Sequence of chain 1.E:
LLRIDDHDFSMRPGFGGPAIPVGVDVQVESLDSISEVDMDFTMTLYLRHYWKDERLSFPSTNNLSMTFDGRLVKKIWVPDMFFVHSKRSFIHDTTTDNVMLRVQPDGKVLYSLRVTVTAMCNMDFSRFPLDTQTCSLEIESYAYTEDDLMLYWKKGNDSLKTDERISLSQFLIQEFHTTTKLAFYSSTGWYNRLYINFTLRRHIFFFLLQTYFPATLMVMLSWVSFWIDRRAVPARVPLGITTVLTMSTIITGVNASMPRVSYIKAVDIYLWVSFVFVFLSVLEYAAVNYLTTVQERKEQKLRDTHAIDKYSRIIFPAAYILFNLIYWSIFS

Binding-site contacts:
Ligand atom O7 contacts residue HIS254 of chain 1.E at 4.3 Å.
Ligand atom C8 contacts residue HIS254 of chain 1.E at 3.5 Å.
Ligand atom O5 contacts residue ASN234 of chain 1.E at 2.0 Å (h-bond).
Ligand atom O7 contacts residue THR255 of chain 1.E at 3.7 Å.
Ligand atom C6 contacts residue ASN234 of chain 1.E at 3.4 Å.
Ligand atom C3 contacts residue ASN234 of chain 1.E at 3.9 Å.
Ligand atom O7 contacts residue ASN234 of chain 1.E at 3.8 Å.
Ligand atom C5 contacts residue ASN234 of chain 1.E at 3.1 Å.
Ligand atom C4 contacts residue ASN234 of chain 1.E at 4.3 Å.
Ligand atom C7 contacts residue HIS254 of chain 1.E at 4.4 Å.
Ligand atom C2 contacts residue ASN234 of chain 1.E at 2.6 Å.
Ligand atom C7 contacts residue ASN234 of chain 1.E at 3.7 Å.
Ligand atom O6 contacts residue ASN234 of chain 1.E at 3.4 Å (h-bond).
Ligand atom C1 contacts residue ASN234 of chain 1.E at 1.5 Å.
Ligand atom N2 contacts residue ASN234 of chain 1.E at 3.2 Å (h-bond).

The protein below binds the small molecule below.
Small molecule (SMILES): CC(=O)N[C@@H]1[C@@H](O)[C@H](O)[C@@H](CO)O[C@H]1O